Binding-site contacts:
Ligand atom C5 contacts residue ASN120 of chain 4.A at 3.6 Å.
Ligand atom O5 contacts residue ASP250 of chain 1.A at 3.5 Å (salt-bridge).
Ligand atom O6 contacts residue GLN375 of chain 1.A at 3.2 Å.
Ligand atom O5 contacts residue GLY374 of chain 1.A at 3.2 Å.
Ligand atom O3 contacts residue LEU296 of chain 1.A at 3.6 Å.
Ligand atom C6 contacts residue LYS308 of chain 1.A at 3.6 Å.
Ligand atom O5 contacts residue GLN375 of chain 1.A at 3.3 Å (h-bond).
Ligand atom C8 contacts residue ASN119 of chain 4.A at 3.5 Å.
Ligand atom C6 contacts residue ILE285 of chain 1.A at 3.5 Å (hydrophobic).
Ligand atom O4 contacts residue ARG247 of chain 1.A at 3.2 Å (salt-bridge).
Ligand atom O2 contacts residue GLY312 of chain 1.A at 3.1 Å.
Ligand atom O5 contacts residue GLY312 of chain 1.A at 3.6 Å.
Ligand atom C6 contacts residue LEU373 of chain 1.A at 3.3 Å (hydrophobic).
Ligand atom N2 contacts residue ASN120 of chain 4.A at 2.8 Å (h-bond).
Ligand atom O3 contacts residue GLY312 of chain 1.A at 3.0 Å (h-bond).
Ligand atom O3 contacts residue GLU294 of chain 1.A at 2.7 Å (salt-bridge).
Ligand atom O4 contacts residue ILE287 of chain 1.A at 3.3 Å.
Ligand atom O6 contacts residue THR310 of chain 1.A at 3.5 Å (h-bond).
Ligand atom O2 contacts residue ASN249 of chain 1.A at 3.2 Å (h-bond).
Ligand atom C6 contacts residue GLN311 of chain 1.A at 3.6 Å.
Ligand atom C3 contacts residue GLU294 of chain 1.A at 3.4 Å.
Ligand atom C6 contacts residue ASP250 of chain 1.A at 3.5 Å.
Ligand atom O4 contacts residue GLU294 of chain 1.A at 2.9 Å (salt-bridge).
Ligand atom C1 contacts residue ASN120 of chain 4.A at 1.4 Å.
Ligand atom C6 contacts residue THR310 of chain 1.A at 3.6 Å.
Ligand atom O6 contacts residue ASP250 of chain 1.A at 2.7 Å (salt-bridge).
Ligand atom O3 contacts residue GLN311 of chain 1.A at 3.3 Å.
Ligand atom O6 contacts residue ILE285 of chain 1.A at 2.8 Å (h-bond).
Ligand atom O5 contacts residue ASN120 of chain 4.A at 2.4 Å (h-bond).
Ligand atom C4 contacts residue GLU294 of chain 1.A at 3.6 Å.
Ligand atom O3 contacts residue ASN249 of chain 1.A at 2.6 Å (h-bond).
Ligand atom O6 contacts residue LYS308 of chain 1.A at 2.7 Å (salt-bridge).
Ligand atom C5 contacts residue ARG283 of chain 1.A at 3.6 Å.
Ligand atom O2 contacts residue LEU296 of chain 1.A at 3.4 Å.
Ligand atom O3 contacts residue ASP250 of chain 1.A at 3.0 Å (salt-bridge).
Ligand atom C3 contacts residue GLY312 of chain 1.A at 3.1 Å.
Ligand atom C2 contacts residue ASN120 of chain 4.A at 2.4 Å.
Ligand atom C5 contacts residue THR310 of chain 1.A at 3.7 Å.
Ligand atom O3 contacts residue ARG283 of chain 1.A at 2.9 Å (salt-bridge).
Ligand atom C7 contacts residue ASN120 of chain 4.A at 3.5 Å.

Sequence of chain 4.A:
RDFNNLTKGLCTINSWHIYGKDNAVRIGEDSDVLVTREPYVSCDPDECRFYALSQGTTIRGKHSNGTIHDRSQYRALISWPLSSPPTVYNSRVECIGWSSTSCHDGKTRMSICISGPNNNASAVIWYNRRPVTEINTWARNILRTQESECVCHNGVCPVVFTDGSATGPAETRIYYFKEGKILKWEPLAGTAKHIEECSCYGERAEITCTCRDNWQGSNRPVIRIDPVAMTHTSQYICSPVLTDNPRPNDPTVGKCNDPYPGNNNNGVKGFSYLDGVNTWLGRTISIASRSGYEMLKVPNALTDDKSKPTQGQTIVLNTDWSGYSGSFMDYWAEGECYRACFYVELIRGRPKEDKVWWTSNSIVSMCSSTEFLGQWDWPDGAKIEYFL

A small-molecule ligand and the protein it binds are described below.
Small molecule (SMILES): CC(=O)N[C@H]1[C@H](O[C@H]2[C@H](O)[C@@H](NC(C)=O)CO[C@@H]2CO)O[C@H](CO)[C@@H](O[C@@H]2O[C@H](CO[C@H]3O[C@H](CO[C@H]4O[C@H](CO)[C@@H](O)[C@H](O)[C@@H]4O)[C@@H](O)[C@H](O[C@H]4O[C@H](CO)[C@@H](O)[C@H](O)[C@@H]4O)[C@@H]3O)[C@@H](O)[C@H](O[C@H]3O[C@H](CO)[C@@H](O)[C@H](O)[C@@H]3O[C@H]3O[C@H](CO)[C@@H](O)[C@H](O)[C@@H]3O[C@H]3O[C@H](CO)[C@@H](O)[C@H](O)[C@@H]3O)[C@@H]2O)[C@@H]1O

Sequence of chain 1.A:
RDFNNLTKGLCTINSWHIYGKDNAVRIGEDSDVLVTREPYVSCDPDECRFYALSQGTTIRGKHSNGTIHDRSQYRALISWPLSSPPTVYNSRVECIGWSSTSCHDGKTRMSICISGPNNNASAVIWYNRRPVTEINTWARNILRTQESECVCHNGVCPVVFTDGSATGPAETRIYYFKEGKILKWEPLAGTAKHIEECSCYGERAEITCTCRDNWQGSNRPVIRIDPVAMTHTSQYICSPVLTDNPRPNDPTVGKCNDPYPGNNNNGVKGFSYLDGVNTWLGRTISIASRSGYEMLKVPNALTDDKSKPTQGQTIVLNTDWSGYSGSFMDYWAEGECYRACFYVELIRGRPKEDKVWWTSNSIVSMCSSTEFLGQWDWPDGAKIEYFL